Binding-site contacts:
Ligand atom C16 contacts residue PHE456 of chain 1.A at 3.4 Å (hydrophobic).
Ligand atom C25 contacts residue PHE441 of chain 1.A at 3.9 Å (hydrophobic).
Ligand atom N18 contacts residue PHE456 of chain 1.A at 3.7 Å.
Ligand atom C16 contacts residue LEU420 of chain 1.A at 3.9 Å (hydrophobic).
Ligand atom C28 contacts residue LEU420 of chain 1.A at 3.8 Å (hydrophobic).
Ligand atom C1 contacts residue MET365 of chain 1.A at 3.6 Å (hydrophobic).
Ligand atom CL contacts residue MET442 of chain 1.A at 3.8 Å.
Ligand atom C27 contacts residue LEU421 of chain 1.A at 3.8 Å (hydrophobic).
Ligand atom C14 contacts residue PHE456 of chain 1.A at 3.7 Å (hydrophobic).
Ligand atom C27 contacts residue PHE441 of chain 1.A at 3.4 Å (hydrophobic).
Ligand atom CL contacts residue LEU421 of chain 1.A at 3.3 Å.
Ligand atom N9 contacts residue PHE251 of chain 1.A at 4.0 Å.
Ligand atom N15 contacts residue PHE456 of chain 1.A at 3.3 Å.
Ligand atom N13 contacts residue LEU420 of chain 1.A at 3.6 Å.
Ligand atom C26 contacts residue ALA452 of chain 1.A at 3.5 Å (hydrophobic).
Ligand atom C16 contacts residue GLN453 of chain 1.A at 3.5 Å.
Ligand atom C4 contacts residue MET365 of chain 1.A at 3.9 Å (hydrophobic).
Ligand atom C2 contacts residue TYR424 of chain 1.A at 3.2 Å (hydrophobic).
Ligand atom C12 contacts residue PHE456 of chain 1.A at 3.5 Å (hydrophobic).
Ligand atom C11 contacts residue PHE456 of chain 1.A at 3.6 Å (hydrophobic).
Ligand atom C19 contacts residue ALA452 of chain 1.A at 3.8 Å (hydrophobic).
Ligand atom N18 contacts residue GLN453 of chain 1.A at 3.5 Å (h-bond).
Ligand atom O17 contacts residue GLN453 of chain 1.A at 2.9 Å (h-bond).
Ligand atom N15 contacts residue LEU420 of chain 1.A at 3.6 Å.
Ligand atom N15 contacts residue GLN453 of chain 1.A at 2.6 Å (h-bond).
Ligand atom C14 contacts residue LEU420 of chain 1.A at 3.5 Å (hydrophobic).
Ligand atom O17 contacts residue PHE456 of chain 1.A at 3.8 Å.
Ligand atom N13 contacts residue PHE456 of chain 1.A at 3.8 Å.
Ligand atom C26 contacts residue PHE441 of chain 1.A at 3.0 Å (hydrophobic).
Ligand atom C11 contacts residue LEU420 of chain 1.A at 3.9 Å (hydrophobic).
Ligand atom C14 contacts residue GLN453 of chain 1.A at 3.5 Å.
Ligand atom C25 contacts residue ALA452 of chain 1.A at 3.6 Å (hydrophobic).
Ligand atom C20 contacts residue ALA452 of chain 1.A at 3.6 Å (hydrophobic).
Ligand atom C29 contacts residue LEU420 of chain 1.A at 3.7 Å (hydrophobic).
Ligand atom C20 contacts residue PHE456 of chain 1.A at 3.8 Å (hydrophobic).
Ligand atom CL contacts residue TYR424 of chain 1.A at 3.4 Å.
Ligand atom CL contacts residue PHE441 of chain 1.A at 3.6 Å.
Ligand atom C28 contacts residue TYR424 of chain 1.A at 3.3 Å (hydrophobic).
Ligand atom N18 contacts residue ALA452 of chain 1.A at 3.1 Å (h-bond).
Ligand atom C3 contacts residue TYR424 of chain 1.A at 3.4 Å (hydrophobic).

Sequence of chain 1.A:
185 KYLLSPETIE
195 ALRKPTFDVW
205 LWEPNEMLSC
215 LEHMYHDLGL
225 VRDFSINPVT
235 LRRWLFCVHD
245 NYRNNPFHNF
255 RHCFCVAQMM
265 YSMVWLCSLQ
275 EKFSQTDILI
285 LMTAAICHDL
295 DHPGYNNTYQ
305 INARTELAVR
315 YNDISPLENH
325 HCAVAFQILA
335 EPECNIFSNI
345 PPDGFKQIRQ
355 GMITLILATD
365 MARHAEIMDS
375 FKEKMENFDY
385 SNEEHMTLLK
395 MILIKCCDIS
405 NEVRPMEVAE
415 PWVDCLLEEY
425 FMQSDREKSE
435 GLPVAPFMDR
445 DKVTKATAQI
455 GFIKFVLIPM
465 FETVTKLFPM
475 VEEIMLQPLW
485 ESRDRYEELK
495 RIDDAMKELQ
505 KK

A protein and the small-molecule ligand that binds it are described below.
Small molecule (SMILES): C[C@H](Nc1nc2c(cnn2C2CCCC2)c(=O)[nH]1)c1ccc(Cl)cc1